This small molecule binds to this protein.
Small molecule (SMILES): COCCCc1nc(-c2ccc(F)cc2)c(-c2ccnc3c2CC(c2ccccc2)=N3)[nH]1

Sequence of chain 1.D:
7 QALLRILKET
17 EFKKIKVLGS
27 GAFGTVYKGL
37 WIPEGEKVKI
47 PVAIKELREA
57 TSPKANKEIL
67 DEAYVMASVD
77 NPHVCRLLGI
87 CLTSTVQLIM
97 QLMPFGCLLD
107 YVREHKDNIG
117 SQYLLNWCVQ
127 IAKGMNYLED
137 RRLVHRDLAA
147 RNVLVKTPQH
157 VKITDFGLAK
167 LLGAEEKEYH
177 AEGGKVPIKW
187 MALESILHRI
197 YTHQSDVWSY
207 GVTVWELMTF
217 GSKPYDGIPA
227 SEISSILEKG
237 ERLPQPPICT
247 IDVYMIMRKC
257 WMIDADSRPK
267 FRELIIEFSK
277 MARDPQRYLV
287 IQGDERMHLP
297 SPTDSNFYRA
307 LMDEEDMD

Binding-site contacts:
Ligand atom C23 contacts residue MET99 of chain 1.D at 3.5 Å (hydrophobic).
Ligand atom C17 contacts residue GLY30 of chain 1.D at 3.5 Å.
Ligand atom N18 contacts residue ALA49 of chain 1.D at 3.6 Å.
Ligand atom C30 contacts residue MET99 of chain 1.D at 3.5 Å (hydrophobic).
Ligand atom F07 contacts residue LEU94 of chain 1.D at 2.9 Å.
Ligand atom C08 contacts residue VAL32 of chain 1.D at 3.6 Å (hydrophobic).
Ligand atom C05 contacts residue LYS51 of chain 1.D at 3.7 Å.
Ligand atom C30 contacts residue PRO100 of chain 1.D at 3.5 Å (hydrophobic).
Ligand atom F07 contacts residue MET96 of chain 1.D at 3.5 Å.
Ligand atom C04 contacts residue MET96 of chain 1.D at 3.3 Å (hydrophobic).
Ligand atom C13 contacts residue ARG147 of chain 1.D at 3.7 Å.
Ligand atom N12 contacts residue ASP161 of chain 1.D at 3.4 Å (salt-bridge).
Ligand atom C02 contacts residue MET96 of chain 1.D at 3.4 Å (hydrophobic).
Ligand atom N12 contacts residue VAL32 of chain 1.D at 3.7 Å.
Ligand atom C17 contacts residue SER26 of chain 1.D at 3.2 Å.
Ligand atom C32 contacts residue PRO100 of chain 1.D at 3.3 Å (hydrophobic).
Ligand atom O16 contacts residue LYS51 of chain 1.D at 3.4 Å (salt-bridge).
Ligand atom C23 contacts residue ALA49 of chain 1.D at 3.4 Å (hydrophobic).
Ligand atom N12 contacts residue LYS51 of chain 1.D at 3.6 Å (salt-bridge).
Ligand atom C05 contacts residue ASP161 of chain 1.D at 3.0 Å.
Ligand atom C03 contacts residue MET96 of chain 1.D at 3.4 Å (hydrophobic).
Ligand atom C14 contacts residue LYS51 of chain 1.D at 3.3 Å.
Ligand atom C02 contacts residue LYS51 of chain 1.D at 3.6 Å.
Ligand atom F07 contacts residue ILE95 of chain 1.D at 3.2 Å.
Ligand atom N25 contacts residue MET99 of chain 1.D at 2.7 Å (h-bond).
Ligand atom C17 contacts residue GLY27 of chain 1.D at 3.3 Å.
Ligand atom C22 contacts residue LEU150 of chain 1.D at 3.2 Å (hydrophobic).
Ligand atom C23 contacts residue LEU150 of chain 1.D at 3.6 Å (hydrophobic).
Ligand atom C27 contacts residue GLY102 of chain 1.D at 3.5 Å.
Ligand atom C19 contacts residue MET99 of chain 1.D at 3.5 Å (hydrophobic).
Ligand atom C26 contacts residue MET99 of chain 1.D at 3.7 Å (hydrophobic).
Ligand atom C05 contacts residue THR160 of chain 1.D at 3.6 Å.
Ligand atom O16 contacts residue VAL32 of chain 1.D at 3.3 Å.
Ligand atom N10 contacts residue LEU150 of chain 1.D at 3.7 Å.
Ligand atom C30 contacts residue GLY102 of chain 1.D at 3.6 Å.
Ligand atom N18 contacts residue MET99 of chain 1.D at 2.8 Å (h-bond).
Ligand atom C21 contacts residue LEU150 of chain 1.D at 3.5 Å (hydrophobic).
Ligand atom C29 contacts residue LEU24 of chain 1.D at 3.2 Å (hydrophobic).
Ligand atom C17 contacts residue GLY25 of chain 1.D at 3.0 Å.
Ligand atom C23 contacts residue GLN97 of chain 1.D at 3.2 Å.